This small molecule binds to this protein.
Small molecule (SMILES): O=P(O)(O)OC[C@H](O)CO

Binding-site contacts:
Ligand atom O1 contacts residue ASP166 of chain 1.A at 4.0 Å.
Ligand atom O3P contacts residue ASP24 of chain 1.A at 3.2 Å (salt-bridge).
Ligand atom O2P contacts residue ASN56 of chain 1.A at 2.5 Å (h-bond).
Ligand atom P contacts residue ASN56 of chain 1.A at 3.6 Å.
Ligand atom O4P contacts residue ILE23 of chain 1.A at 2.8 Å (h-bond).
Ligand atom P contacts residue ASP24 of chain 1.A at 3.8 Å.
Ligand atom C1 contacts residue GLY57 of chain 1.A at 4.0 Å.
Ligand atom C1 contacts residue ASP24 of chain 1.A at 3.3 Å.
Ligand atom C1 contacts residue TRP212 of chain 1.A at 4.0 Å (hydrophobic).
Ligand atom O1P contacts residue GLY57 of chain 1.A at 3.5 Å (h-bond).
Ligand atom P contacts residue ILE23 of chain 1.A at 3.9 Å.
Ligand atom C3 contacts residue MG1 of chain 1.E at 3.9 Å.
Ligand atom O2 contacts residue TRP212 of chain 1.A at 3.8 Å.
Ligand atom C3 contacts residue ASP24 of chain 1.A at 3.6 Å.
Ligand atom O3P contacts residue ALA22 of chain 1.A at 3.5 Å.
Ligand atom O3P contacts residue ILE23 of chain 1.A at 3.8 Å.
Ligand atom O2 contacts residue ASP209 of chain 1.A at 2.8 Å (salt-bridge).
Ligand atom P contacts residue THR55 of chain 1.A at 3.2 Å.
Ligand atom C2 contacts residue ASP24 of chain 1.A at 4.0 Å.
Ligand atom P contacts residue MG1 of chain 1.E at 3.5 Å.
Ligand atom O3P contacts residue MG1 of chain 1.E at 2.1 Å.
Ligand atom O1 contacts residue ASN207 of chain 1.A at 3.8 Å.
Ligand atom O1P contacts residue THR55 of chain 1.A at 3.5 Å (h-bond).
Ligand atom C2 contacts residue GLY57 of chain 1.A at 3.8 Å.
Ligand atom O1P contacts residue ASN56 of chain 1.A at 3.8 Å.
Ligand atom O4P contacts residue ASP24 of chain 1.A at 3.1 Å (salt-bridge).
Ligand atom O4P contacts residue THR55 of chain 1.A at 2.3 Å (h-bond).
Ligand atom O2P contacts residue LYS249 of chain 1.A at 2.7 Å (salt-bridge).
Ligand atom O1P contacts residue ASP24 of chain 1.A at 2.9 Å (salt-bridge).
Ligand atom C2 contacts residue ASP209 of chain 1.A at 3.6 Å.
Ligand atom C2 contacts residue ASN207 of chain 1.A at 3.8 Å.
Ligand atom C2 contacts residue ASN56 of chain 1.A at 3.7 Å.
Ligand atom O1P contacts residue MG1 of chain 1.E at 4.1 Å.
Ligand atom O2P contacts residue THR55 of chain 1.A at 3.3 Å.
Ligand atom P contacts residue LYS249 of chain 1.A at 3.9 Å.
Ligand atom O3P contacts residue ASP301 of chain 1.A at 4.0 Å.
Ligand atom O2 contacts residue ASN207 of chain 1.A at 3.1 Å (h-bond).
Ligand atom O4P contacts residue ALA22 of chain 1.A at 3.9 Å.
Ligand atom C3 contacts residue ASP209 of chain 1.A at 3.5 Å.
Ligand atom O4P contacts residue ASN56 of chain 1.A at 3.9 Å.

Sequence of chain 1.A:
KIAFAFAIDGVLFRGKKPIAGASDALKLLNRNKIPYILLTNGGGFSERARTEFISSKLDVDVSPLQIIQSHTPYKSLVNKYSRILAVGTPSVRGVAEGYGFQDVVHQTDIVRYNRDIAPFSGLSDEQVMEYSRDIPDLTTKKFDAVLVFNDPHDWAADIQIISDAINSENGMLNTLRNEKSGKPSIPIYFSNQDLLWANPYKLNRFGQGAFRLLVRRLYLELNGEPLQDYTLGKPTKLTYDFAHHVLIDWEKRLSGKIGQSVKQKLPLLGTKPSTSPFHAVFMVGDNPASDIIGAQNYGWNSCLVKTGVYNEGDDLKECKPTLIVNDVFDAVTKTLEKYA